Binding-site contacts:
Ligand atom C4 contacts residue ALA243 of chain 2.A at 4.3 Å (hydrophobic).
Ligand atom C15 contacts residue ALA244 of chain 2.A at 4.0 Å (hydrophobic).
Ligand atom C21 contacts residue LEU294 of chain 2.A at 4.0 Å (hydrophobic).
Ligand atom C16 contacts residue HEM1 of chain 2.D at 3.5 Å.
Ligand atom C1 contacts residue PHE179 of chain 2.A at 3.8 Å (hydrophobic).
Ligand atom O20 contacts residue THR248 of chain 2.A at 3.5 Å.
Ligand atom C20 contacts residue THR248 of chain 2.A at 4.0 Å.
Ligand atom C8 contacts residue PHE92 of chain 2.A at 4.1 Å (hydrophobic).
Ligand atom C19 contacts residue PHE92 of chain 2.A at 4.2 Å (hydrophobic).
Ligand atom C2 contacts residue GLY83 of chain 2.A at 4.2 Å.
Ligand atom O20 contacts residue VAL291 of chain 2.A at 3.7 Å.
Ligand atom C1 contacts residue ALA243 of chain 2.A at 3.8 Å (hydrophobic).
Ligand atom C6 contacts residue ALA240 of chain 2.A at 3.6 Å (hydrophobic).
Ligand atom C6 contacts residue PHE92 of chain 2.A at 3.8 Å (hydrophobic).
Ligand atom C9 contacts residue ALA243 of chain 2.A at 4.2 Å (hydrophobic).
Ligand atom C14 contacts residue ALA244 of chain 2.A at 4.0 Å (hydrophobic).
Ligand atom C16 contacts residue ALA244 of chain 2.A at 3.7 Å (hydrophobic).
Ligand atom C4 contacts residue ALA240 of chain 2.A at 4.1 Å (hydrophobic).
Ligand atom C3 contacts residue ALA243 of chain 2.A at 4.2 Å (hydrophobic).
Ligand atom C17 contacts residue ALA244 of chain 2.A at 4.0 Å (hydrophobic).
Ligand atom C12 contacts residue GLN398 of chain 2.A at 4.2 Å.
Ligand atom C18 contacts residue MET84 of chain 2.A at 4.3 Å (hydrophobic).
Ligand atom O3 contacts residue GLN239 of chain 2.A at 3.8 Å.
Ligand atom C20 contacts residue VAL291 of chain 2.A at 4.0 Å (hydrophobic).
Ligand atom C15 contacts residue HEM1 of chain 2.D at 3.9 Å.
Ligand atom C2 contacts residue PHE179 of chain 2.A at 3.4 Å (hydrophobic).
Ligand atom C19 contacts residue MET84 of chain 2.A at 3.5 Å (hydrophobic).
Ligand atom C12 contacts residue MET84 of chain 2.A at 4.2 Å (hydrophobic).
Ligand atom O20 contacts residue GLN398 of chain 2.A at 2.9 Å (h-bond).
Ligand atom C21 contacts residue HEM1 of chain 2.D at 3.8 Å.
Ligand atom C15 contacts residue PHE92 of chain 2.A at 3.9 Å (hydrophobic).
Ligand atom C7 contacts residue PHE92 of chain 2.A at 4.1 Å (hydrophobic).
Ligand atom C18 contacts residue LEU294 of chain 2.A at 3.6 Å (hydrophobic).
Ligand atom C19 contacts residue GLY83 of chain 2.A at 3.9 Å.
Ligand atom C7 contacts residue ALA240 of chain 2.A at 3.7 Å (hydrophobic).
Ligand atom C11 contacts residue MET84 of chain 2.A at 3.6 Å (hydrophobic).
Ligand atom C18 contacts residue PHE92 of chain 2.A at 4.1 Å (hydrophobic).
Ligand atom C21 contacts residue VAL291 of chain 2.A at 3.5 Å (hydrophobic).
Ligand atom C5 contacts residue ALA240 of chain 2.A at 4.2 Å (hydrophobic).
Ligand atom C20 contacts residue GLN398 of chain 2.A at 4.1 Å.

A protein and the small-molecule ligand that binds it are described below.
Small molecule (SMILES): CC(=O)[C@H]1CC[C@H]2[C@@H]3CCC4=CC(=O)CC[C@]4(C)[C@H]3CC[C@]12C

Sequence of chain 2.A:
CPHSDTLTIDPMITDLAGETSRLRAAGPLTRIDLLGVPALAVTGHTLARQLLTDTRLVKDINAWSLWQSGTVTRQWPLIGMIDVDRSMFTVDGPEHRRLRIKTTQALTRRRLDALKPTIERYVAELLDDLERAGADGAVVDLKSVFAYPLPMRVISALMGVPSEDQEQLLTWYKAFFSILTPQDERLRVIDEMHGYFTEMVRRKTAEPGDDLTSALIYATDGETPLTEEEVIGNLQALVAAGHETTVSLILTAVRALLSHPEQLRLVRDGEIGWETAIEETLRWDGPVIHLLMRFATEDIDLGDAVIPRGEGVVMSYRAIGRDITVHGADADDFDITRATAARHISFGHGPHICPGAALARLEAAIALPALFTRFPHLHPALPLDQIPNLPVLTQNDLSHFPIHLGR